Binding-site contacts:
Ligand atom C4 contacts residue ASP137 of chain 1.A at 3.7 Å.
Ligand atom C33 contacts residue ILE227 of chain 1.A at 3.4 Å (hydrophobic).
Ligand atom C26 contacts residue LEU211 of chain 1.A at 3.7 Å (hydrophobic).
Ligand atom C22 contacts residue ILE227 of chain 1.A at 3.8 Å (hydrophobic).
Ligand atom N8 contacts residue LYS135 of chain 1.A at 3.9 Å.
Ligand atom C32 contacts residue ILE227 of chain 1.A at 3.6 Å (hydrophobic).
Ligand atom C14 contacts residue THR182 of chain 1.A at 3.6 Å.
Ligand atom C21 contacts residue LYS136 of chain 1.A at 3.7 Å.
Ligand atom C30 contacts residue ILE227 of chain 1.A at 3.0 Å (hydrophobic).
Ligand atom O28 contacts residue LEU211 of chain 1.A at 4.2 Å.
Ligand atom C3 contacts residue GLY213 of chain 1.A at 3.5 Å.
Ligand atom N19 contacts residue LYS136 of chain 1.A at 4.1 Å.
Ligand atom C5 contacts residue LYS135 of chain 1.A at 3.6 Å.
Ligand atom C12 contacts residue THR182 of chain 1.A at 4.1 Å.
Ligand atom C31 contacts residue ILE227 of chain 1.A at 3.4 Å (hydrophobic).
Ligand atom C26 contacts residue ILE227 of chain 1.A at 3.7 Å (hydrophobic).
Ligand atom C5 contacts residue ASP137 of chain 1.A at 4.1 Å.
Ligand atom C27 contacts residue LEU211 of chain 1.A at 3.0 Å (hydrophobic).
Ligand atom C30 contacts residue LYS136 of chain 1.A at 3.0 Å.
Ligand atom O28 contacts residue LEU138 of chain 1.A at 3.9 Å.
Ligand atom C27 contacts residue LEU138 of chain 1.A at 3.8 Å (hydrophobic).
Ligand atom N1 contacts residue GLY213 of chain 1.A at 4.0 Å.
Ligand atom C22 contacts residue LYS136 of chain 1.A at 4.1 Å.
Ligand atom C21 contacts residue ILE227 of chain 1.A at 4.0 Å (hydrophobic).
Ligand atom C5 contacts residue LYS136 of chain 1.A at 4.0 Å.
Ligand atom C33 contacts residue GLY213 of chain 1.A at 3.3 Å.
Ligand atom C3 contacts residue ILE227 of chain 1.A at 4.1 Å (hydrophobic).
Ligand atom C31 contacts residue LYS136 of chain 1.A at 2.7 Å.
Ligand atom C27 contacts residue GLY210 of chain 1.A at 3.8 Å.
Ligand atom C25 contacts residue LEU138 of chain 1.A at 3.8 Å (hydrophobic).
Ligand atom C23 contacts residue ILE227 of chain 1.A at 3.2 Å (hydrophobic).
Ligand atom C24 contacts residue ILE227 of chain 1.A at 3.4 Å (hydrophobic).
Ligand atom C26 contacts residue LEU138 of chain 1.A at 3.8 Å (hydrophobic).
Ligand atom C29 contacts residue LEU138 of chain 1.A at 3.8 Å (hydrophobic).
Ligand atom C2 contacts residue ASP137 of chain 1.A at 4.0 Å.
Ligand atom C25 contacts residue ILE227 of chain 1.A at 3.8 Å (hydrophobic).
Ligand atom N1 contacts residue ASP137 of chain 1.A at 2.8 Å (salt-bridge).
Ligand atom C24 contacts residue LYS136 of chain 1.A at 4.1 Å.
Ligand atom C7 contacts residue LYS135 of chain 1.A at 3.9 Å.
Ligand atom C2 contacts residue GLY213 of chain 1.A at 2.8 Å.

Sequence of chain 1.A:
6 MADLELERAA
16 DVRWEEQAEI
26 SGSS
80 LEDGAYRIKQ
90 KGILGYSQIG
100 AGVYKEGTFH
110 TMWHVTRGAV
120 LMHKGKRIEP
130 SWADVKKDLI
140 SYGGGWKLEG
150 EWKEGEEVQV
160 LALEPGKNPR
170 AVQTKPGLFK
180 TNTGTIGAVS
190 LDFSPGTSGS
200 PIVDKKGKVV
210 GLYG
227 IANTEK

A protein and the small-molecule ligand that binds it are described below.
Small molecule (SMILES): NCc1ccc(-c2ncc(OCC3CCNCC3)nc2-c2ccc(-c3ccoc3)cc2)cc1